Sequence of chain 1.B:
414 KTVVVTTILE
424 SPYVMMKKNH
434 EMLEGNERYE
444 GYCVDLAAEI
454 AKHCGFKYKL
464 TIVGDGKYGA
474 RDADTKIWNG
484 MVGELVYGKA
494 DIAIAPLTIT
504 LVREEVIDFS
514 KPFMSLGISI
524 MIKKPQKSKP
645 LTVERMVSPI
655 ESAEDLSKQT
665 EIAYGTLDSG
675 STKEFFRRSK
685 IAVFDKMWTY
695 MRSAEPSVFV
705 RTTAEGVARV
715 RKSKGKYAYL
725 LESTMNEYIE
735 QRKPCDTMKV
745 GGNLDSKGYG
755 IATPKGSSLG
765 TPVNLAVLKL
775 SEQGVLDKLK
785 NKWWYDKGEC

This protein binds this small molecule.
Small molecule (SMILES): NS(=O)(=O)c1cc2c(cc1Cl)N[C@H]([C@H]1C[C@H]3C=C[C@@H]1C3)NS2(=O)=O

Binding-site contacts:
Ligand atom C11 contacts residue SER750 of chain 1.B at 3.7 Å.
Ligand atom O2 contacts residue MET517 of chain 1.C at 3.2 Å.
Ligand atom C3 contacts residue LYS751 of chain 1.B at 3.8 Å.
Ligand atom S1 contacts residue PRO515 of chain 1.C at 3.4 Å (h-bond).
Ligand atom O1 contacts residue LYS751 of chain 1.B at 3.6 Å.
Ligand atom N2 contacts residue PRO515 of chain 1.C at 3.6 Å (h-bond).
Ligand atom S1 contacts residue SER518 of chain 1.C at 3.8 Å.
Ligand atom C14 contacts residue SER750 of chain 1.B at 3.9 Å.
Ligand atom C4 contacts residue ILE502 of chain 1.B at 3.7 Å (hydrophobic).
Ligand atom C7 contacts residue LEU772 of chain 1.C at 3.7 Å (hydrophobic).
Ligand atom N3 contacts residue ASP781 of chain 1.C at 3.9 Å.
Ligand atom C1 contacts residue PRO515 of chain 1.C at 3.4 Å (hydrophobic).
Ligand atom O4 contacts residue LYS784 of chain 1.C at 3.2 Å.
Ligand atom C11 contacts residue SER518 of chain 1.C at 3.8 Å.
Ligand atom O3 contacts residue MET517 of chain 1.C at 3.4 Å.
Ligand atom C14 contacts residue SER775 of chain 1.C at 3.5 Å.
Ligand atom O1 contacts residue SER518 of chain 1.C at 3.4 Å (h-bond).
Ligand atom C11 contacts residue MET517 of chain 1.C at 3.8 Å (hydrophobic).
Ligand atom N1 contacts residue PRO515 of chain 1.C at 2.5 Å (h-bond).
Ligand atom O2 contacts residue SER518 of chain 1.C at 3.1 Å (h-bond).
Ligand atom N2 contacts residue SER750 of chain 1.B at 3.5 Å (h-bond).
Ligand atom O3 contacts residue LYS784 of chain 1.C at 3.9 Å.
Ligand atom C3 contacts residue PRO515 of chain 1.B at 3.7 Å (hydrophobic).
Ligand atom C6 contacts residue SER775 of chain 1.C at 3.8 Å.
Ligand atom C3 contacts residue GLY752 of chain 1.B at 3.5 Å.
Ligand atom N3 contacts residue SER750 of chain 1.B at 3.5 Å (h-bond).
Ligand atom C10 contacts residue SER775 of chain 1.C at 3.6 Å.
Ligand atom C12 contacts residue SER750 of chain 1.B at 3.8 Å.
Ligand atom C5 contacts residue LEU772 of chain 1.C at 3.8 Å (hydrophobic).
Ligand atom C8 contacts residue PRO515 of chain 1.C at 3.2 Å (hydrophobic).
Ligand atom O3 contacts residue SER518 of chain 1.C at 3.5 Å (h-bond).
Ligand atom N2 contacts residue SER775 of chain 1.C at 2.9 Å (h-bond).
Ligand atom C4 contacts residue GLY752 of chain 1.B at 3.4 Å.
Ligand atom O2 contacts residue PRO515 of chain 1.C at 3.5 Å (h-bond).
Ligand atom C4 contacts residue LYS751 of chain 1.B at 3.7 Å.
Ligand atom C5 contacts residue ILE502 of chain 1.B at 3.7 Å (hydrophobic).
Ligand atom C7 contacts residue LYS514 of chain 1.C at 3.6 Å.
Ligand atom CL contacts residue ASP781 of chain 1.C at 3.1 Å.
Ligand atom C10 contacts residue SER750 of chain 1.B at 3.6 Å.
Ligand atom CL contacts residue LEU780 of chain 1.C at 3.4 Å.

Sequence of chain 1.C:
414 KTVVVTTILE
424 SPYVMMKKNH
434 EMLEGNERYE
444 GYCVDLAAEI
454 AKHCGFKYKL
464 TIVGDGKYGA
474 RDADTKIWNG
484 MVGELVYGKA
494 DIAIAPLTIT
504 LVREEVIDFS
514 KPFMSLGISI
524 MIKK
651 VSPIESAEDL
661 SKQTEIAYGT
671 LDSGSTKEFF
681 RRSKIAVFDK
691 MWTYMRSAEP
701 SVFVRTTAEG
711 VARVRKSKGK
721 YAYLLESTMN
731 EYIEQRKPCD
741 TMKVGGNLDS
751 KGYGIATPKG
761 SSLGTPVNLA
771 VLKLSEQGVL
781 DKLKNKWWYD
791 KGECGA